This protein binds this small molecule.
Small molecule (SMILES): CC(=O)N[C@@H]1[C@@H](O)[C@H](O)[C@@H](CO)O[C@H]1O

Sequence of chain 1.D:
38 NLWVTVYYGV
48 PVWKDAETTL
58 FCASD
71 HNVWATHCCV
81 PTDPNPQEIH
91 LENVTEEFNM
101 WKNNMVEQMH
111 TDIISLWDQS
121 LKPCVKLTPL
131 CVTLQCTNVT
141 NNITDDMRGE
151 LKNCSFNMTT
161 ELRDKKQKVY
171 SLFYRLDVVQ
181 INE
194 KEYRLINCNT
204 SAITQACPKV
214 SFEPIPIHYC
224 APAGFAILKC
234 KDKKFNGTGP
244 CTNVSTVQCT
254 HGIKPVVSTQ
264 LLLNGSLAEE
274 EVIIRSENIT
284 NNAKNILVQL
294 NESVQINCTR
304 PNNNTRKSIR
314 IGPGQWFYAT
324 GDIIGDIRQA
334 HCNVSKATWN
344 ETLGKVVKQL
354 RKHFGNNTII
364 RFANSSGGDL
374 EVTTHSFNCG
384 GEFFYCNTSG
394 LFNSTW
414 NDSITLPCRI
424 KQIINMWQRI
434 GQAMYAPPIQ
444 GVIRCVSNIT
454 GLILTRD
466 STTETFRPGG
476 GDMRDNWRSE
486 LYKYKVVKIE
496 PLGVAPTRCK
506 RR

Binding-site contacts:
Ligand atom C3 contacts residue ASN343 of chain 1.D at 3.9 Å.
Ligand atom C5 contacts residue TRP399 of chain 1.D at 3.9 Å (hydrophobic).
Ligand atom O7 contacts residue ASN343 of chain 1.D at 3.5 Å (h-bond).
Ligand atom C5 contacts residue ASN343 of chain 1.D at 3.8 Å.
Ligand atom C4 contacts residue ASN343 of chain 1.D at 4.4 Å.
Ligand atom C8 contacts residue LYS339 of chain 1.D at 4.1 Å.
Ligand atom O6 contacts residue TRP399 of chain 1.D at 3.5 Å.
Ligand atom C1 contacts residue ASN343 of chain 1.D at 1.5 Å.
Ligand atom O5 contacts residue ASN343 of chain 1.D at 2.5 Å (h-bond).
Ligand atom C7 contacts residue ASN343 of chain 1.D at 3.4 Å.
Ligand atom O5 contacts residue TRP399 of chain 1.D at 3.7 Å.
Ligand atom C1 contacts residue TRP399 of chain 1.D at 3.6 Å (hydrophobic).
Ligand atom C8 contacts residue ASN343 of chain 1.D at 4.0 Å.
Ligand atom C2 contacts residue ASN343 of chain 1.D at 2.6 Å.
Ligand atom C6 contacts residue TRP399 of chain 1.D at 4.2 Å (hydrophobic).
Ligand atom N2 contacts residue ASN343 of chain 1.D at 3.0 Å (h-bond).